Sequence of chain 2.A:
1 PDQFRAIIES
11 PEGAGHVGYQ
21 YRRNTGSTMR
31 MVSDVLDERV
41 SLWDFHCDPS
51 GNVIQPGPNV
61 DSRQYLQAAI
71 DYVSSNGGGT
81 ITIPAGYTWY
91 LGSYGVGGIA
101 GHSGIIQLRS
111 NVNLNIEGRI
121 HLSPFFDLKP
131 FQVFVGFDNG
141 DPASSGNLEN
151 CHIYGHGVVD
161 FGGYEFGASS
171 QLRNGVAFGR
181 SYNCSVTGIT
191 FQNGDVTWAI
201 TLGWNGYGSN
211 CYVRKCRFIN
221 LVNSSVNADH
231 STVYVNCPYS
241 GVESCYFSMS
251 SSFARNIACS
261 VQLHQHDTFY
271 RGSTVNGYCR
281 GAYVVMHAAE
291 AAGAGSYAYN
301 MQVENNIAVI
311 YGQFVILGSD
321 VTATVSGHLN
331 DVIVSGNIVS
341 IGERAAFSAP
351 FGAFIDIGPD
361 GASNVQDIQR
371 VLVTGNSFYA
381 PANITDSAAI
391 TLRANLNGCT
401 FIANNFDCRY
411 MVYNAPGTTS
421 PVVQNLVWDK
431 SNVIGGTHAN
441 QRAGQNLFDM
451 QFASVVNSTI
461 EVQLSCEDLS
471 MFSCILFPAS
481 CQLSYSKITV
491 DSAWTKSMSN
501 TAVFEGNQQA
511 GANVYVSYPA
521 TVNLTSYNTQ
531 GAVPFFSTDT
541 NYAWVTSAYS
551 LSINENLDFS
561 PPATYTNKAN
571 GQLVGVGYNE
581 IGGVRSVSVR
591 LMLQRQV

Binding-site contacts:
Ligand atom C6 contacts residue TYR283 of chain 2.A at 3.6 Å (hydrophobic).
Ligand atom C4 contacts residue HIS102 of chain 2.A at 3.4 Å.
Ligand atom O2 contacts residue NA1 of chain 2.I at 2.5 Å (h-bond).
Ligand atom O7 contacts residue TYR234 of chain 2.A at 3.3 Å.
Ligand atom O7 contacts residue TRP198 of chain 2.A at 2.9 Å (h-bond).
Ligand atom O4 contacts residue HIS102 of chain 2.A at 2.8 Å (h-bond).
Ligand atom O6 contacts residue GLN262 of chain 2.A at 2.8 Å (h-bond).
Ligand atom O4 contacts residue GLN132 of chain 2.A at 3.0 Å (h-bond).
Ligand atom O6 contacts residue TYR283 of chain 2.A at 3.6 Å.
Ligand atom C3 contacts residue GLU290 of chain 2.A at 3.5 Å.
Ligand atom C4 contacts residue HIS287 of chain 2.A at 3.5 Å.
Ligand atom C8 contacts residue ASP229 of chain 2.A at 3.6 Å.
Ligand atom C3 contacts residue NA1 of chain 2.I at 3.4 Å.
Ligand atom O3 contacts residue TRP204 of chain 2.A at 3.5 Å.
Ligand atom C7 contacts residue SER231 of chain 2.A at 3.4 Å.
Ligand atom O7 contacts residue SER231 of chain 2.A at 3.4 Å (h-bond).
Ligand atom O2 contacts residue GLU290 of chain 2.A at 3.6 Å.
Ligand atom N2 contacts residue GLU290 of chain 2.A at 2.9 Å (salt-bridge).
Ligand atom N2 contacts residue ASP229 of chain 2.A at 3.0 Å (salt-bridge).
Ligand atom O6 contacts residue VAL285 of chain 2.A at 3.7 Å.
Ligand atom C3 contacts residue ASN205 of chain 2.A at 3.3 Å.
Ligand atom C8 contacts residue TRP198 of chain 2.A at 3.7 Å (hydrophobic).
Ligand atom C4 contacts residue ASN236 of chain 2.A at 3.6 Å.
Ligand atom O3 contacts residue NA1 of chain 2.I at 2.5 Å (h-bond).
Ligand atom O6 contacts residue THR197 of chain 2.A at 3.5 Å.
Ligand atom O3 contacts residue ASN236 of chain 2.A at 3.6 Å.
Ligand atom O4 contacts residue HIS287 of chain 2.A at 2.6 Å (h-bond).
Ligand atom O3 contacts residue ASN205 of chain 2.A at 2.5 Å (h-bond).
Ligand atom C3 contacts residue ASN236 of chain 2.A at 3.3 Å.
Ligand atom O6 contacts residue HIS264 of chain 2.A at 3.2 Å (h-bond).
Ligand atom O5 contacts residue GLN262 of chain 2.A at 3.2 Å (h-bond).
Ligand atom O2 contacts residue TYR234 of chain 2.A at 3.0 Å (h-bond).
Ligand atom O6 contacts residue TRP198 of chain 2.A at 3.3 Å.
Ligand atom C2 contacts residue GLU290 of chain 2.A at 3.5 Å.
Ligand atom O4 contacts residue ASN236 of chain 2.A at 2.8 Å (h-bond).
Ligand atom O6 contacts residue THR201 of chain 2.A at 3.6 Å.
Ligand atom C1 contacts residue GLN262 of chain 2.A at 3.2 Å.
Ligand atom O1 contacts residue ASP229 of chain 2.A at 3.3 Å (salt-bridge).
Ligand atom O5 contacts residue TRP198 of chain 2.A at 3.5 Å.
Ligand atom C2 contacts residue NA1 of chain 2.I at 3.3 Å.

A protein and the small-molecule ligand that binds it are described below.
Small molecule (SMILES): CC(=O)N[C@@H]1[C@@H](O[C@H]2O[C@H](CO)[C@H](O[C@H]3O[C@H](CO[C@@H]4O[C@@H](C)[C@H](O)[C@@H](O)[C@H]4O)[C@@H](O)[C@H](O)[C@H]3O)[C@H](O[C@@H]3O[C@H](CO)[C@@H](O)[C@H](O)[C@H]3NC(C)=O)[C@H]2O)[C@H](O)[C@@H](CO)O[C@@H]1O